Binding-site contacts:
Ligand atom C3 contacts residue ARG186 of chain 1.A at 4.0 Å.
Ligand atom O2 contacts residue ASP57 of chain 1.A at 2.5 Å (salt-bridge).
Ligand atom C4 contacts residue ARG186 of chain 1.A at 4.4 Å.
Ligand atom O1 contacts residue GLN58 of chain 1.A at 3.5 Å.
Ligand atom O5 contacts residue ASP57 of chain 1.A at 4.4 Å.
Ligand atom C6 contacts residue PHE183 of chain 1.A at 3.8 Å (hydrophobic).
Ligand atom O3 contacts residue ARG186 of chain 1.A at 4.1 Å.
Ligand atom C6 contacts residue ASN182 of chain 1.A at 3.6 Å.
Ligand atom C6 contacts residue ASP184 of chain 1.A at 3.8 Å.
Ligand atom O4 contacts residue ASP184 of chain 1.A at 3.2 Å (salt-bridge).
Ligand atom O4 contacts residue ARG186 of chain 1.A at 3.7 Å.
Ligand atom C5 contacts residue ALA59 of chain 1.A at 4.3 Å (hydrophobic).
Ligand atom C3 contacts residue ASP57 of chain 1.A at 3.3 Å.
Ligand atom O1 contacts residue ALA59 of chain 1.A at 2.7 Å (h-bond).
Ligand atom C5 contacts residue ASP184 of chain 1.A at 4.1 Å.
Ligand atom C1 contacts residue ALA59 of chain 1.A at 3.1 Å (hydrophobic).
Ligand atom C1 contacts residue GLN58 of chain 1.A at 4.0 Å.
Ligand atom O6 contacts residue ASN182 of chain 1.A at 3.3 Å (h-bond).
Ligand atom O3 contacts residue ASP57 of chain 1.A at 4.0 Å.
Ligand atom O5 contacts residue ALA59 of chain 1.A at 3.2 Å (h-bond).
Ligand atom O6 contacts residue PHE183 of chain 1.A at 4.3 Å.
Ligand atom C2 contacts residue ASP57 of chain 1.A at 3.1 Å.
Ligand atom C4 contacts residue ASP184 of chain 1.A at 4.3 Å.
Ligand atom O1 contacts residue ASP57 of chain 1.A at 3.7 Å.
Ligand atom O2 contacts residue GLN58 of chain 1.A at 3.9 Å.
Ligand atom C1 contacts residue ASP57 of chain 1.A at 3.2 Å.

A protein and the small-molecule ligand that binds it are described below.
Small molecule (SMILES): OC[C@H]1O[C@@H](O)[C@H](O)[C@@H](O)[C@@H]1O

Sequence of chain 1.A:
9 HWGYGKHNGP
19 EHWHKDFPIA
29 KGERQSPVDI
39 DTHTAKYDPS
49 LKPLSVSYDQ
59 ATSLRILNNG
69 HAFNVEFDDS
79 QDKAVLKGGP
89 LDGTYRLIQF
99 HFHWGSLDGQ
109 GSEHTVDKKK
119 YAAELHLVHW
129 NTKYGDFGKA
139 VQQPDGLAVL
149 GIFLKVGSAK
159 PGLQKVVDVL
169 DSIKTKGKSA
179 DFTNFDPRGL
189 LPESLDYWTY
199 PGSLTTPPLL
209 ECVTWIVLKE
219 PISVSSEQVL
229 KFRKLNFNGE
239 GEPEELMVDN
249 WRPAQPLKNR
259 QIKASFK